Sequence of chain 1.A:
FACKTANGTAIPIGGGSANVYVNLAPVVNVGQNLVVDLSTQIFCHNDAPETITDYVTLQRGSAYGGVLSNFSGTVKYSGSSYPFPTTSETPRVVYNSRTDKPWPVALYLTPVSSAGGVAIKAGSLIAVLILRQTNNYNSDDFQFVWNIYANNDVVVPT

The small molecule below binds the protein below.
Small molecule (SMILES): CCCCCCCO[C@H]1O[C@H](CO)[C@@H](O)[C@H](O)[C@@H]1O

Binding-site contacts:
Ligand atom O5 contacts residue ASP47 of chain 1.A at 3.8 Å.
Ligand atom C4 contacts residue GLN133 of chain 1.A at 3.6 Å.
Ligand atom O4 contacts residue ASN135 of chain 1.A at 2.6 Å (h-bond).
Ligand atom C1 contacts residue PHE1 of chain 1.A at 4.0 Å (hydrophobic).
Ligand atom C5 contacts residue ILE52 of chain 1.A at 4.2 Å (hydrophobic).
Ligand atom O4 contacts residue ASP54 of chain 1.A at 2.4 Å (salt-bridge).
Ligand atom C12 contacts residue TYR137 of chain 1.A at 3.3 Å (hydrophobic).
Ligand atom O4 contacts residue ILE52 of chain 1.A at 3.5 Å.
Ligand atom O3 contacts residue ASN135 of chain 1.A at 2.9 Å (h-bond).
Ligand atom O6 contacts residue ASN46 of chain 1.A at 3.5 Å (h-bond).
Ligand atom O2 contacts residue PHE142 of chain 1.A at 4.1 Å.
Ligand atom C6 contacts residue ASP54 of chain 1.A at 3.3 Å.
Ligand atom C4 contacts residue ASN135 of chain 1.A at 3.5 Å.
Ligand atom O4 contacts residue GLN133 of chain 1.A at 3.5 Å (h-bond).
Ligand atom C1 contacts residue ILE13 of chain 1.A at 4.2 Å (hydrophobic).
Ligand atom C6 contacts residue PHE1 of chain 1.A at 3.6 Å (hydrophobic).
Ligand atom C3 contacts residue ASN135 of chain 1.A at 3.4 Å.
Ligand atom C4 contacts residue PHE1 of chain 1.A at 3.9 Å (hydrophobic).
Ligand atom C13 contacts residue TYR137 of chain 1.A at 3.2 Å (hydrophobic).
Ligand atom C8 contacts residue ALA48 of chain 1.A at 4.1 Å (hydrophobic).
Ligand atom O3 contacts residue GLN133 of chain 1.A at 3.5 Å (h-bond).
Ligand atom C6 contacts residue ASN46 of chain 1.A at 3.5 Å.
Ligand atom O6 contacts residue ASP47 of chain 1.A at 3.0 Å (salt-bridge).
Ligand atom C4 contacts residue ASP54 of chain 1.A at 3.4 Å.
Ligand atom O6 contacts residue ASP54 of chain 1.A at 2.5 Å (salt-bridge).
Ligand atom O5 contacts residue PHE1 of chain 1.A at 3.1 Å (h-bond).
Ligand atom O2 contacts residue PHE1 of chain 1.A at 3.4 Å (h-bond).
Ligand atom C6 contacts residue ASP47 of chain 1.A at 3.5 Å.
Ligand atom O6 contacts residue PHE1 of chain 1.A at 2.6 Å (h-bond).
Ligand atom O3 contacts residue ASP140 of chain 1.A at 3.0 Å (salt-bridge).
Ligand atom C3 contacts residue ASP140 of chain 1.A at 3.6 Å.
Ligand atom C6 contacts residue ALA48 of chain 1.A at 3.7 Å (hydrophobic).
Ligand atom C11 contacts residue TYR137 of chain 1.A at 3.9 Å (hydrophobic).
Ligand atom C5 contacts residue ASP54 of chain 1.A at 4.1 Å.
Ligand atom C3 contacts residue GLN133 of chain 1.A at 4.2 Å.
Ligand atom C2 contacts residue ASP140 of chain 1.A at 3.9 Å.
Ligand atom C5 contacts residue PHE1 of chain 1.A at 3.6 Å (hydrophobic).
Ligand atom C2 contacts residue ILE13 of chain 1.A at 4.1 Å (hydrophobic).
Ligand atom O2 contacts residue ILE13 of chain 1.A at 3.5 Å.
Ligand atom O3 contacts residue PHE142 of chain 1.A at 3.8 Å.